Sequence of chain 1.A:
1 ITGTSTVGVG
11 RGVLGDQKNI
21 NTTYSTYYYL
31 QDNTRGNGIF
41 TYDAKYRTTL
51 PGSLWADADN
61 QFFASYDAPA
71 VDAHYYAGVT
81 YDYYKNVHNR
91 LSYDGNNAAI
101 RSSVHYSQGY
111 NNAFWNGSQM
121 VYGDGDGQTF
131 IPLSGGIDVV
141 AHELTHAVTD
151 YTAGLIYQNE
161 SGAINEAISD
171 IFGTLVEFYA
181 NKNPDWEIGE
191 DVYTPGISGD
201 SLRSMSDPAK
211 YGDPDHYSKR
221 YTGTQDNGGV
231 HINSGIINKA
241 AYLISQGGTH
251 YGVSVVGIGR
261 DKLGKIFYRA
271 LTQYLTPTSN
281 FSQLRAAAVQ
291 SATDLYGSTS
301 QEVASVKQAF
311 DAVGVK

Binding-site contacts:
Ligand atom CG contacts residue ILE232 of chain 1.A at 4.2 Å (hydrophobic).
Ligand atom CE1 contacts residue 0A91 of chain 1.I at 4.0 Å.
Ligand atom CB contacts residue ILE232 of chain 1.A at 3.7 Å (hydrophobic).
Ligand atom CB contacts residue ASP213 of chain 1.A at 3.4 Å.
Ligand atom O contacts residue TYR211 of chain 1.A at 3.7 Å.
Ligand atom CG contacts residue 0A91 of chain 1.I at 4.4 Å.
Ligand atom N contacts residue ASP213 of chain 1.A at 2.9 Å (salt-bridge).
Ligand atom N contacts residue 0A91 of chain 1.I at 4.4 Å.
Ligand atom N contacts residue TYR211 of chain 1.A at 2.7 Å (h-bond).
Ligand atom CD1 contacts residue 0A91 of chain 1.I at 4.3 Å.
Ligand atom CD1 contacts residue TYR211 of chain 1.A at 4.1 Å (hydrophobic).
Ligand atom CG contacts residue ASP213 of chain 1.A at 3.9 Å.
Ligand atom CE1 contacts residue GLY212 of chain 1.A at 3.5 Å.
Ligand atom CZ contacts residue 0A91 of chain 1.I at 3.4 Å.
Ligand atom CD1 contacts residue GLY212 of chain 1.A at 3.7 Å.
Ligand atom CA contacts residue TYR211 of chain 1.A at 4.0 Å (hydrophobic).
Ligand atom CE2 contacts residue 0A91 of chain 1.I at 3.3 Å.
Ligand atom C contacts residue TYR211 of chain 1.A at 4.3 Å (hydrophobic).
Ligand atom CD1 contacts residue ASP213 of chain 1.A at 3.4 Å.
Ligand atom C contacts residue 0A91 of chain 1.I at 4.2 Å.
Ligand atom CD2 contacts residue 0A91 of chain 1.I at 4.3 Å.
Ligand atom O contacts residue 0A91 of chain 1.I at 3.3 Å.
Ligand atom CA contacts residue ASP213 of chain 1.A at 3.6 Å.
Ligand atom CD1 contacts residue ILE232 of chain 1.A at 4.4 Å (hydrophobic).

The protein below binds the small molecule below.
Small molecule (SMILES): COC(=O)[C@@H](N)Cc1ccccc1